Sequence of chain 28.E:
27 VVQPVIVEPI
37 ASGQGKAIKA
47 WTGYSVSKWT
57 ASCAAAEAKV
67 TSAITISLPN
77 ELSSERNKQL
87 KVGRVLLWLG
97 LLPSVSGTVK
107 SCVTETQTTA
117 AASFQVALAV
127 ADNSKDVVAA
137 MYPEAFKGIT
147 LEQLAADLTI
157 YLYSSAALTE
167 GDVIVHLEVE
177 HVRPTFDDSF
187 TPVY

Binding-site contacts:
Ligand atom N1 contacts residue THR48 of chain 28.D at 4.0 Å.
Ligand atom O4' contacts residue LYS143 of chain 28.D at 4.1 Å.
Ligand atom OP2 contacts residue GLY49 of chain 28.E at 4.2 Å.
Ligand atom C8 contacts residue TRP47 of chain 28.D at 3.8 Å (hydrophobic).
Ligand atom N7 contacts residue TRP47 of chain 28.D at 3.7 Å.
Ligand atom O4' contacts residue TRP47 of chain 28.D at 4.1 Å.
Ligand atom C2 contacts residue TRP47 of chain 28.D at 4.2 Å (hydrophobic).
Ligand atom C6 contacts residue THR48 of chain 28.D at 4.2 Å.
Ligand atom C4 contacts residue TRP47 of chain 28.D at 3.9 Å (hydrophobic).
Ligand atom N6 contacts residue THR48 of chain 28.D at 3.3 Å (h-bond).
Ligand atom OP2 contacts residue VAL178 of chain 28.E at 4.5 Å.
Ligand atom N9 contacts residue TRP47 of chain 28.D at 3.9 Å.
Ligand atom N3 contacts residue TRP47 of chain 28.D at 4.1 Å.
Ligand atom C6 contacts residue TRP47 of chain 28.D at 3.9 Å (hydrophobic).
Ligand atom N1 contacts residue TRP47 of chain 28.D at 4.3 Å.
Ligand atom C5 contacts residue TRP47 of chain 28.D at 3.8 Å (hydrophobic).
Ligand atom C5' contacts residue VAL178 of chain 28.E at 4.5 Å (hydrophobic).
Ligand atom N6 contacts residue TRP47 of chain 28.D at 3.8 Å.
Ligand atom N6 contacts residue TYR50 of chain 28.D at 4.2 Å.
Ligand atom C1' contacts residue TRP47 of chain 28.D at 4.3 Å (hydrophobic).

A protein and the small-molecule ligand that binds it are described below.
Small molecule (SMILES): Nc1ncnc2c1ncn2[C@@H]1O[C@H](COO[C@@H]2C[C@@H](CO[P](=O)(O)O[C@H]3[C@@H](O)[C@H](n4cnc5c(N)ncnc54)O[C@@H]3COP(=O)=O)O[C@H]2n2ccc(=O)[nH]c2=O)[C@@H](OOP(O)OC[C@H]2O[C@@H](n3ccc(=O)[nH]c3=O)[C@H](O)[C@@H]2O)[C@H]1O.Op1oo1

Sequence of chain 28.D:
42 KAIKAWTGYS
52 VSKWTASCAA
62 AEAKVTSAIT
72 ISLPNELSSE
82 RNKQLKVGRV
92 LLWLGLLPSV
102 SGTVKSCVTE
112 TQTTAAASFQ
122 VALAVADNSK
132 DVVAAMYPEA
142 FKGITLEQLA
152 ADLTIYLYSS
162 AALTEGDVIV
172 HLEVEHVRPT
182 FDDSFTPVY